Binding-site contacts:
Ligand atom C1 contacts residue ASN402 of chain 1.A at 1.3 Å.
Ligand atom O7 contacts residue LYS397 of chain 1.A at 4.1 Å.
Ligand atom O6 contacts residue SER404 of chain 1.A at 3.2 Å (h-bond).
Ligand atom C3 contacts residue ASN402 of chain 1.A at 3.3 Å.
Ligand atom C5 contacts residue ASN402 of chain 1.A at 2.9 Å.
Ligand atom C1 contacts residue ILE405 of chain 1.A at 4.2 Å (hydrophobic).
Ligand atom C6 contacts residue ILE405 of chain 1.A at 4.1 Å (hydrophobic).
Ligand atom C1 contacts residue SER404 of chain 1.A at 3.3 Å.
Ligand atom O3 contacts residue ASN402 of chain 1.A at 4.2 Å.
Ligand atom O6 contacts residue ILE405 of chain 1.A at 4.0 Å.
Ligand atom C2 contacts residue ASN402 of chain 1.A at 2.1 Å.
Ligand atom O6 contacts residue GLU408 of chain 1.A at 4.0 Å.
Ligand atom O5 contacts residue SER404 of chain 1.A at 3.4 Å (h-bond).
Ligand atom O7 contacts residue ASN402 of chain 1.A at 4.0 Å.
Ligand atom O5 contacts residue ASN402 of chain 1.A at 1.5 Å (h-bond).
Ligand atom C1 contacts residue GLN398 of chain 1.A at 4.4 Å.
Ligand atom C5 contacts residue SER404 of chain 1.A at 3.6 Å.
Ligand atom C2 contacts residue GLN398 of chain 1.A at 4.3 Å.
Ligand atom C6 contacts residue SER404 of chain 1.A at 4.0 Å.
Ligand atom C7 contacts residue ASN402 of chain 1.A at 3.9 Å.
Ligand atom N2 contacts residue ASN402 of chain 1.A at 3.1 Å (h-bond).
Ligand atom C6 contacts residue ASN402 of chain 1.A at 3.9 Å.
Ligand atom C5 contacts residue ILE405 of chain 1.A at 4.3 Å (hydrophobic).
Ligand atom O7 contacts residue GLN398 of chain 1.A at 3.7 Å.
Ligand atom C4 contacts residue ASN402 of chain 1.A at 3.4 Å.
Ligand atom C7 contacts residue GLN398 of chain 1.A at 4.4 Å.
Ligand atom O5 contacts residue ILE405 of chain 1.A at 3.3 Å.

Sequence of chain 1.A:
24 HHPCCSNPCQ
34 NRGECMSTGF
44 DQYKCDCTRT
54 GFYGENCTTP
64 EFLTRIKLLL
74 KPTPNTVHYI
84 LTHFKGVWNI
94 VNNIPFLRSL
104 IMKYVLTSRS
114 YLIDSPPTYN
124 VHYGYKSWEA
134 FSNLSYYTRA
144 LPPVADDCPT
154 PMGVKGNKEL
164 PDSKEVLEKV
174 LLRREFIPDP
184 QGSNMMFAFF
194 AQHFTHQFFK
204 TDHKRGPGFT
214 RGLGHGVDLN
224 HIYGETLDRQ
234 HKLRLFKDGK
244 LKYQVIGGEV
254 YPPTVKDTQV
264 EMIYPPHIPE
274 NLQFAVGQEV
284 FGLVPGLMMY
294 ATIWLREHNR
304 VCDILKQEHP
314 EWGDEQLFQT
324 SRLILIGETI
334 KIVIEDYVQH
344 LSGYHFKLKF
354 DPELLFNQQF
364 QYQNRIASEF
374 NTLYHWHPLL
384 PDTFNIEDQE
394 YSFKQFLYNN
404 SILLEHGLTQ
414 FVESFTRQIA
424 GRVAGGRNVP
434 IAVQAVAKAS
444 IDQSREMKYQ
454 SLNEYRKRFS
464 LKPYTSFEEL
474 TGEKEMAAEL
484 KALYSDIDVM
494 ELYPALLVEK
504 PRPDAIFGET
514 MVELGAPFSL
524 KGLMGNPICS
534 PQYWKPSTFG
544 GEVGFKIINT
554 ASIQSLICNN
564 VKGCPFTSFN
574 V

The small molecule below binds the protein below.
Small molecule (SMILES): CC(=O)N[C@@H]1[C@@H](O)[C@H](O)[C@@H](CO)O[C@H]1O